Sequence of chain 1.C:
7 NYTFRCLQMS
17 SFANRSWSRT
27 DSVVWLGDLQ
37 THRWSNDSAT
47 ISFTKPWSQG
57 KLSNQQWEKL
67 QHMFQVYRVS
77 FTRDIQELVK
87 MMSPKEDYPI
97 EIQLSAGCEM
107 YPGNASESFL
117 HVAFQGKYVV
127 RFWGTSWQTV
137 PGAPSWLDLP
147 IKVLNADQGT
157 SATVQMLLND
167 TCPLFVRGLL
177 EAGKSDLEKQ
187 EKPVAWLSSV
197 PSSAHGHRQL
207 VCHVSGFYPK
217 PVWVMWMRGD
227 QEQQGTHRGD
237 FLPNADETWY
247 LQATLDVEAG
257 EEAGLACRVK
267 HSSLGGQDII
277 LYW

A protein and the small-molecule ligand that binds it are described below.
Small molecule (SMILES): CC(=O)N[C@H]1[C@H](O[C@H]2[C@H](O)[C@@H](NC(C)=O)CO[C@@H]2CO)O[C@H](CO)[C@@H](O)[C@@H]1O

Binding-site contacts:
Ligand atom C2 contacts residue ASP43 of chain 1.C at 4.0 Å.
Ligand atom C8 contacts residue ARG25 of chain 1.C at 4.1 Å.
Ligand atom C7 contacts residue SER24 of chain 1.C at 3.9 Å.
Ligand atom C7 contacts residue ARG25 of chain 1.C at 4.5 Å.
Ligand atom C2 contacts residue SER24 of chain 1.C at 3.8 Å.
Ligand atom N2 contacts residue ASP43 of chain 1.C at 4.3 Å.
Ligand atom C3 contacts residue ASN42 of chain 1.C at 3.8 Å.
Ligand atom O7 contacts residue ASP43 of chain 1.C at 3.3 Å (salt-bridge).
Ligand atom C1 contacts residue ASN42 of chain 1.C at 1.4 Å.
Ligand atom N2 contacts residue SER24 of chain 1.C at 3.0 Å (h-bond).
Ligand atom C6 contacts residue ASN42 of chain 1.C at 4.3 Å.
Ligand atom O7 contacts residue ASN42 of chain 1.C at 3.8 Å.
Ligand atom C3 contacts residue SER24 of chain 1.C at 4.2 Å.
Ligand atom C8 contacts residue SER24 of chain 1.C at 3.9 Å.
Ligand atom C1 contacts residue SER24 of chain 1.C at 3.8 Å.
Ligand atom C1 contacts residue ASP43 of chain 1.C at 4.0 Å.
Ligand atom N2 contacts residue ASN42 of chain 1.C at 3.0 Å (h-bond).
Ligand atom C7 contacts residue ASP43 of chain 1.C at 4.0 Å.
Ligand atom C8 contacts residue VAL75 of chain 1.C at 4.2 Å (hydrophobic).
Ligand atom C1 contacts residue ARG25 of chain 1.C at 4.5 Å.
Ligand atom C4 contacts residue ASN42 of chain 1.C at 4.2 Å.
Ligand atom N2 contacts residue ARG25 of chain 1.C at 4.3 Å.
Ligand atom O5 contacts residue ASP43 of chain 1.C at 4.4 Å.
Ligand atom C7 contacts residue ASN42 of chain 1.C at 3.6 Å.
Ligand atom O6 contacts residue ASN42 of chain 1.C at 3.6 Å (h-bond).
Ligand atom O5 contacts residue ASN42 of chain 1.C at 2.3 Å (h-bond).
Ligand atom C2 contacts residue ASN42 of chain 1.C at 2.5 Å.
Ligand atom C5 contacts residue ASN42 of chain 1.C at 3.6 Å.
Ligand atom C8 contacts residue TRP23 of chain 1.C at 3.5 Å (hydrophobic).